This small molecule binds to this protein.
Small molecule (SMILES): CC(C)=CCC/C(C)=C/CC/C(C)=C/CO[P](=O)(O)OP(=O)(O)O

Sequence of chain 1.A:
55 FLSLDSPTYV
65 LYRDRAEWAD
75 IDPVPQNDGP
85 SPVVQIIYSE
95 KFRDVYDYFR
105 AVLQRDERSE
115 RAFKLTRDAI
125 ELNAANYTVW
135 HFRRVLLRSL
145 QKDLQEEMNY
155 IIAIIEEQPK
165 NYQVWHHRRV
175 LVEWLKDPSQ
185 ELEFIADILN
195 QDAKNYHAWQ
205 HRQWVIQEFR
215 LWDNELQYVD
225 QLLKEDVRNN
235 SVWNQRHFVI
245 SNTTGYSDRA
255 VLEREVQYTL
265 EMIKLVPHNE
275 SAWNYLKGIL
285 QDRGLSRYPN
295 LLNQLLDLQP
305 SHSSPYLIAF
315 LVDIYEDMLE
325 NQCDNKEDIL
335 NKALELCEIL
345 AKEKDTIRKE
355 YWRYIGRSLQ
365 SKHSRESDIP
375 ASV

Sequence of chain 1.B:
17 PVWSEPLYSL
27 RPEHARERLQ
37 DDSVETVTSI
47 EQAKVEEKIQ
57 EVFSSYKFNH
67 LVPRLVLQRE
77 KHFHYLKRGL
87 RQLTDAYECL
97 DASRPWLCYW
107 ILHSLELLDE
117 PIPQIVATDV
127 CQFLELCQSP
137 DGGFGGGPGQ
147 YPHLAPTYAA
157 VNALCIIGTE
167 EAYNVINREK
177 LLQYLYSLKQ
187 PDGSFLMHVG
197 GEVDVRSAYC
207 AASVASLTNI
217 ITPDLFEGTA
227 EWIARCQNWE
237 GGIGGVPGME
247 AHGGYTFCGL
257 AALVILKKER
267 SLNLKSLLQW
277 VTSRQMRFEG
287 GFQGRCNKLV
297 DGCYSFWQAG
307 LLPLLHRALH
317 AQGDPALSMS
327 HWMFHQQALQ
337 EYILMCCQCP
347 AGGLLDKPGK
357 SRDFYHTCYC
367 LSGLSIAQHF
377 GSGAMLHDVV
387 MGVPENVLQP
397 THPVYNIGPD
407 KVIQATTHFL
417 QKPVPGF

Binding-site contacts:
Ligand atom C12 contacts residue CYS254 of chain 1.B at 3.6 Å (hydrophobic).
Ligand atom PA contacts residue LYS164 of chain 1.A at 3.9 Å.
Ligand atom C10 contacts residue TRP303 of chain 1.B at 3.8 Å (hydrophobic).
Ligand atom C11 contacts residue ARG202 of chain 1.B at 3.8 Å.
Ligand atom C10 contacts residue TYR361 of chain 1.B at 3.7 Å (hydrophobic).
Ligand atom C7 contacts residue TYR166 of chain 1.A at 3.8 Å (hydrophobic).
Ligand atom C6 contacts residue TYR166 of chain 1.A at 3.7 Å (hydrophobic).
Ligand atom PA contacts residue ARG291 of chain 1.B at 4.0 Å.
Ligand atom C15 contacts residue CYS254 of chain 1.B at 3.8 Å (hydrophobic).
Ligand atom C14 contacts residue ARG202 of chain 1.B at 3.6 Å.
Ligand atom O2B contacts residue ARG291 of chain 1.B at 2.9 Å (salt-bridge).
Ligand atom C10 contacts residue GLY250 of chain 1.B at 3.9 Å.
Ligand atom C4 contacts residue TYR200 of chain 1.A at 3.9 Å (hydrophobic).
Ligand atom O2B contacts residue TYR300 of chain 1.B at 3.6 Å.
Ligand atom O2B contacts residue HIS248 of chain 1.B at 3.1 Å (h-bond).
Ligand atom O1A contacts residue LYS164 of chain 1.A at 3.6 Å.
Ligand atom C5 contacts residue HIS248 of chain 1.B at 3.5 Å.
Ligand atom C9 contacts residue GLY250 of chain 1.B at 3.3 Å.
Ligand atom C5 contacts residue TYR251 of chain 1.B at 3.8 Å (hydrophobic).
Ligand atom C12 contacts residue TRP303 of chain 1.B at 3.7 Å (hydrophobic).
Ligand atom O3B contacts residue TYR300 of chain 1.B at 2.6 Å (h-bond).
Ligand atom C15 contacts residue TYR205 of chain 1.B at 3.7 Å (hydrophobic).
Ligand atom O2A contacts residue LYS164 of chain 1.A at 3.2 Å (salt-bridge).
Ligand atom O1B contacts residue LYS294 of chain 1.B at 2.8 Å (salt-bridge).
Ligand atom C2 contacts residue HIS248 of chain 1.B at 3.5 Å.
Ligand atom O3A contacts residue HIS248 of chain 1.B at 4.0 Å.
Ligand atom C8 contacts residue GLY250 of chain 1.B at 3.6 Å.
Ligand atom C13 contacts residue CYS254 of chain 1.B at 3.7 Å (hydrophobic).
Ligand atom C15 contacts residue TRP303 of chain 1.B at 4.0 Å (hydrophobic).
Ligand atom C4 contacts residue TYR251 of chain 1.B at 3.5 Å (hydrophobic).
Ligand atom PB contacts residue TYR300 of chain 1.B at 3.5 Å.
Ligand atom C4 contacts residue TYR166 of chain 1.A at 3.7 Å (hydrophobic).
Ligand atom O1A contacts residue LYS294 of chain 1.B at 3.4 Å (salt-bridge).
Ligand atom O3A contacts residue TYR300 of chain 1.B at 3.7 Å.
Ligand atom C14 contacts residue BMV1 of chain 1.E at 4.0 Å.
Ligand atom PB contacts residue LYS294 of chain 1.B at 4.0 Å.
Ligand atom C11 contacts residue BMV1 of chain 1.E at 3.9 Å.
Ligand atom O1A contacts residue ARG291 of chain 1.B at 2.9 Å (salt-bridge).
Ligand atom O2B contacts residue LYS294 of chain 1.B at 3.9 Å.
Ligand atom C3 contacts residue HIS248 of chain 1.B at 3.8 Å.